Binding-site contacts:
Ligand atom C7 contacts residue GLN208 of chain 1.E at 3.7 Å.
Ligand atom C3 contacts residue ASN185 of chain 1.E at 3.5 Å.
Ligand atom O7 contacts residue ASN185 of chain 1.E at 2.9 Å (h-bond).
Ligand atom O5 contacts residue GLN208 of chain 1.E at 4.1 Å.
Ligand atom O7 contacts residue GLN208 of chain 1.E at 3.3 Å (h-bond).
Ligand atom N2 contacts residue SER187 of chain 1.E at 4.3 Å.
Ligand atom C5 contacts residue ASN185 of chain 1.E at 3.6 Å.
Ligand atom C8 contacts residue GLN208 of chain 1.E at 4.4 Å.
Ligand atom O7 contacts residue THR186 of chain 1.E at 4.1 Å.
Ligand atom C1 contacts residue ASN185 of chain 1.E at 1.5 Å.
Ligand atom C7 contacts residue ASN185 of chain 1.E at 3.0 Å.
Ligand atom C2 contacts residue GLN208 of chain 1.E at 4.1 Å.
Ligand atom N2 contacts residue GLN208 of chain 1.E at 4.3 Å.
Ligand atom C3 contacts residue GLN208 of chain 1.E at 4.0 Å.
Ligand atom O3 contacts residue ASN185 of chain 1.E at 4.5 Å.
Ligand atom C8 contacts residue THR206 of chain 1.E at 4.1 Å.
Ligand atom O5 contacts residue ASN185 of chain 1.E at 2.4 Å (h-bond).
Ligand atom N2 contacts residue ASN185 of chain 1.E at 2.5 Å (h-bond).
Ligand atom C8 contacts residue SER187 of chain 1.E at 3.8 Å.
Ligand atom C7 contacts residue SER187 of chain 1.E at 4.2 Å.
Ligand atom C5 contacts residue GLN208 of chain 1.E at 4.2 Å.
Ligand atom O7 contacts residue GLN143 of chain 1.E at 4.0 Å.
Ligand atom C1 contacts residue GLN208 of chain 1.E at 3.5 Å.
Ligand atom C7 contacts residue GLN143 of chain 1.E at 3.8 Å.
Ligand atom C4 contacts residue ASN185 of chain 1.E at 4.0 Å.
Ligand atom C8 contacts residue GLN143 of chain 1.E at 3.1 Å.
Ligand atom C2 contacts residue ASN185 of chain 1.E at 2.1 Å.

The protein below binds the small molecule below.
Small molecule (SMILES): CC(=O)N[C@@H]1[C@@H](O)[C@H](O)[C@@H](CO)O[C@H]1O

Sequence of chain 1.E:
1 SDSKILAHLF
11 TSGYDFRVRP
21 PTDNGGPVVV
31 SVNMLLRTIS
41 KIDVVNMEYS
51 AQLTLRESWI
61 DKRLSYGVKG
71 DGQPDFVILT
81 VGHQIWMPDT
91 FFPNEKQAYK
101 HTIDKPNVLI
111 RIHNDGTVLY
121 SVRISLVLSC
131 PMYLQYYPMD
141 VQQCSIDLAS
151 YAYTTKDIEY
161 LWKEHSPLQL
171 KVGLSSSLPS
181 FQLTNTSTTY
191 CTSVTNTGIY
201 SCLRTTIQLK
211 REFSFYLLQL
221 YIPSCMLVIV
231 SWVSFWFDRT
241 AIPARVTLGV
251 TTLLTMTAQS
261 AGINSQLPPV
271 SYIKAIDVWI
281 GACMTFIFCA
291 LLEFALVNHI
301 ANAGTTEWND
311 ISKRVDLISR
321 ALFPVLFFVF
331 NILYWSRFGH